Binding-site contacts:
Ligand atom O5 contacts residue GLY156 of chain 41.A at 4.1 Å.
Ligand atom N2 contacts residue HIS149 of chain 41.A at 4.2 Å.
Ligand atom O7 contacts residue HIS149 of chain 41.A at 3.3 Å.
Ligand atom C1 contacts residue HIS158 of chain 41.A at 4.2 Å.
Ligand atom C1 contacts residue THR155 of chain 41.A at 3.9 Å.
Ligand atom C4 contacts residue HIS149 of chain 41.A at 3.7 Å.
Ligand atom C2 contacts residue HIS149 of chain 41.A at 3.4 Å.
Ligand atom O5 contacts residue ASN153 of chain 41.A at 2.3 Å (h-bond).
Ligand atom O6 contacts residue HIS149 of chain 41.A at 3.5 Å.
Ligand atom O5 contacts residue HIS149 of chain 41.A at 3.6 Å (h-bond).
Ligand atom C7 contacts residue ASN153 of chain 41.A at 4.1 Å.
Ligand atom C2 contacts residue ASN153 of chain 41.A at 2.5 Å.
Ligand atom C8 contacts residue GLY102 of chain 46.A at 3.5 Å.
Ligand atom O5 contacts residue HIS158 of chain 41.A at 3.2 Å.
Ligand atom C8 contacts residue ASN153 of chain 41.A at 4.5 Å.
Ligand atom C7 contacts residue HIS149 of chain 41.A at 4.3 Å.
Ligand atom O5 contacts residue THR155 of chain 41.A at 3.9 Å.
Ligand atom C3 contacts residue ASN153 of chain 41.A at 3.9 Å.
Ligand atom C1 contacts residue ASN153 of chain 41.A at 1.4 Å.
Ligand atom C5 contacts residue ASN153 of chain 41.A at 3.6 Å.
Ligand atom N2 contacts residue ASN153 of chain 41.A at 3.1 Å (h-bond).
Ligand atom C6 contacts residue GLY156 of chain 41.A at 3.8 Å.
Ligand atom C6 contacts residue HIS158 of chain 41.A at 3.6 Å.
Ligand atom O3 contacts residue HIS149 of chain 41.A at 4.2 Å.
Ligand atom C5 contacts residue HIS149 of chain 41.A at 4.2 Å.
Ligand atom C3 contacts residue HIS149 of chain 41.A at 4.3 Å.
Ligand atom O6 contacts residue HIS158 of chain 41.A at 3.5 Å.
Ligand atom C1 contacts residue HIS149 of chain 41.A at 3.6 Å.
Ligand atom C5 contacts residue HIS158 of chain 41.A at 4.0 Å.
Ligand atom C4 contacts residue ASN153 of chain 41.A at 4.2 Å.
Ligand atom C5 contacts residue GLY156 of chain 41.A at 4.1 Å.

Sequence of chain 41.A:
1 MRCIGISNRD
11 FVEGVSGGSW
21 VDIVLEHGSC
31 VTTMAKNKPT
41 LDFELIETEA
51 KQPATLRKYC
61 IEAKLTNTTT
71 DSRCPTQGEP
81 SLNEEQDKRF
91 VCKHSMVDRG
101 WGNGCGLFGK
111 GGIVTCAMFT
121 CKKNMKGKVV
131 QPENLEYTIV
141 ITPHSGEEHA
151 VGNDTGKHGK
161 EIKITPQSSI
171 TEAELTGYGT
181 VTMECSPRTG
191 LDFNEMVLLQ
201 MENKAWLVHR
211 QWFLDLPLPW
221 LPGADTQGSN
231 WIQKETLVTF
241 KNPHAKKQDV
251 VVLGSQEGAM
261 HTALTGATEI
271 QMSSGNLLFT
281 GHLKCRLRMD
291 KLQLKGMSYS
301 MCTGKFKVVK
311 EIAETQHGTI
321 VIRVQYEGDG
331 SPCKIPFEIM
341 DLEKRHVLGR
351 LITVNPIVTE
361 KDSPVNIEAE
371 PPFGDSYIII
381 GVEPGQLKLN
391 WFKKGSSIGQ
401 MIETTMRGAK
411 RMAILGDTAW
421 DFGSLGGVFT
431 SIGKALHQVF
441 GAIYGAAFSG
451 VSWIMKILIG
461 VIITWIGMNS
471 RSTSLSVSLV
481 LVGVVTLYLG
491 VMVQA

Sequence of chain 46.A:
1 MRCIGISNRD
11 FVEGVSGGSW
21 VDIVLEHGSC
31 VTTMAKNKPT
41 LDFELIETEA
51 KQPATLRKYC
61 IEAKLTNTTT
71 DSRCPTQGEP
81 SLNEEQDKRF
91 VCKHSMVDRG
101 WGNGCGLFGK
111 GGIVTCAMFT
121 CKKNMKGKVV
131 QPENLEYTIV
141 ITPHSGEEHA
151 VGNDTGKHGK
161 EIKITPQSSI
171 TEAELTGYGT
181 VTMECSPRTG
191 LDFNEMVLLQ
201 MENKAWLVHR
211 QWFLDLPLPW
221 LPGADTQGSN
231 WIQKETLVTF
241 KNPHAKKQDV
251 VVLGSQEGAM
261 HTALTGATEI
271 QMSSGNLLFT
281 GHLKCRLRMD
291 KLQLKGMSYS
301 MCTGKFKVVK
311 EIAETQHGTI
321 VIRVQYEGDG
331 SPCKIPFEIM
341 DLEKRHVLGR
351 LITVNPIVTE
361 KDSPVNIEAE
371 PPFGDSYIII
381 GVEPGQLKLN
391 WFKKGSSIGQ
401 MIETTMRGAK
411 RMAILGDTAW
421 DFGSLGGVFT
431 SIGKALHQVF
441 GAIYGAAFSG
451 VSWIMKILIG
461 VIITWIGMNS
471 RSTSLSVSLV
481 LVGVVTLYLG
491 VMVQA

The small molecule below binds the protein below.
Small molecule (SMILES): CC(=O)N[C@H]1[C@H](O[C@H]2[C@H](O)[C@@H](NC(C)=O)CO[C@@H]2CO)O[C@H](CO)[C@@H](O)[C@@H]1O